Sequence of chain 1.C:
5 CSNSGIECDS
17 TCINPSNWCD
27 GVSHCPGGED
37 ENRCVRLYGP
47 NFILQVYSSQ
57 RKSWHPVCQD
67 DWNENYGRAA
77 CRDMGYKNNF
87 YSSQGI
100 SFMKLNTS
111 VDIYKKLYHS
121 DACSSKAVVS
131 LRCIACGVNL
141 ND

Binding-site contacts:
Ligand atom C1 contacts residue ASN105 of chain 1.C at 1.4 Å.
Ligand atom C8 contacts residue ASN105 of chain 1.C at 4.4 Å.
Ligand atom C5 contacts residue SER107 of chain 1.C at 4.0 Å.
Ligand atom C1 contacts residue SER107 of chain 1.C at 4.3 Å.
Ligand atom C3 contacts residue ASN105 of chain 1.C at 3.8 Å.
Ligand atom O5 contacts residue ASN105 of chain 1.C at 2.4 Å (h-bond).
Ligand atom C2 contacts residue ASN105 of chain 1.C at 2.5 Å.
Ligand atom C4 contacts residue ASN105 of chain 1.C at 4.2 Å.
Ligand atom C7 contacts residue ASN105 of chain 1.C at 3.2 Å.
Ligand atom O6 contacts residue SER107 of chain 1.C at 3.6 Å.
Ligand atom C1 contacts residue THR106 of chain 1.C at 4.5 Å.
Ligand atom O7 contacts residue ASN105 of chain 1.C at 3.1 Å (h-bond).
Ligand atom O7 contacts residue TYR118 of chain 1.C at 4.1 Å.
Ligand atom O5 contacts residue THR106 of chain 1.C at 4.5 Å.
Ligand atom O5 contacts residue SER107 of chain 1.C at 3.4 Å.
Ligand atom C5 contacts residue ASN105 of chain 1.C at 3.6 Å.
Ligand atom C8 contacts residue TYR118 of chain 1.C at 4.4 Å (hydrophobic).
Ligand atom C6 contacts residue SER107 of chain 1.C at 3.8 Å.
Ligand atom N2 contacts residue ASN105 of chain 1.C at 2.9 Å (h-bond).

The small molecule below binds the protein below.
Small molecule (SMILES): CC(=O)N[C@@H]1[C@@H](O)[C@H](O)[C@@H](CO)O[C@H]1O